Binding-site contacts:
Ligand atom N9 contacts residue PRO421 of chain 6.A at 4.4 Å.
Ligand atom C2 contacts residue GLY639 of chain 6.A at 3.1 Å.
Ligand atom C5 contacts residue PRO421 of chain 6.A at 4.1 Å (hydrophobic).
Ligand atom N1 contacts residue VAL420 of chain 6.A at 3.7 Å.
Ligand atom C3' contacts residue HIS630 of chain 6.A at 4.4 Å.
Ligand atom O1P contacts residue LYS641 of chain 5.A at 4.0 Å.
Ligand atom N1 contacts residue PHE638 of chain 6.A at 4.3 Å.
Ligand atom N6 contacts residue GLY639 of chain 6.A at 3.6 Å (h-bond).
Ligand atom C2 contacts residue PRO631 of chain 6.A at 3.3 Å (hydrophobic).
Ligand atom C8 contacts residue PRO421 of chain 6.A at 4.3 Å (hydrophobic).
Ligand atom N7 contacts residue SER632 of chain 6.A at 4.1 Å.
Ligand atom O2P contacts residue ASP626 of chain 5.A at 4.2 Å.
Ligand atom C8 contacts residue HIS630 of chain 6.A at 3.3 Å.
Ligand atom N3 contacts residue GLY639 of chain 6.A at 4.3 Å.
Ligand atom C2 contacts residue PRO421 of chain 6.A at 4.5 Å (hydrophobic).
Ligand atom N7 contacts residue PRO421 of chain 6.A at 4.2 Å.
Ligand atom C4 contacts residue PRO631 of chain 6.A at 4.0 Å (hydrophobic).
Ligand atom C6 contacts residue PRO421 of chain 6.A at 4.1 Å (hydrophobic).
Ligand atom N7 contacts residue ASN609 of chain 6.A at 3.8 Å.
Ligand atom C2 contacts residue VAL420 of chain 6.A at 4.3 Å (hydrophobic).
Ligand atom C6 contacts residue SER632 of chain 6.A at 3.9 Å.
Ligand atom C4 contacts residue PRO421 of chain 6.A at 4.3 Å (hydrophobic).
Ligand atom N6 contacts residue VAL420 of chain 6.A at 4.0 Å.
Ligand atom N6 contacts residue GLY637 of chain 6.A at 3.7 Å.
Ligand atom N1 contacts residue PRO421 of chain 6.A at 4.3 Å.
Ligand atom N6 contacts residue PHE638 of chain 6.A at 3.9 Å.
Ligand atom C1' contacts residue PRO631 of chain 6.A at 4.3 Å (hydrophobic).
Ligand atom N1 contacts residue GLY639 of chain 6.A at 3.1 Å (h-bond).
Ligand atom C6 contacts residue VAL420 of chain 6.A at 4.0 Å (hydrophobic).
Ligand atom N1 contacts residue PRO631 of chain 6.A at 3.5 Å (h-bond).
Ligand atom C5 contacts residue PRO631 of chain 6.A at 4.2 Å (hydrophobic).
Ligand atom C2' contacts residue HIS630 of chain 6.A at 3.2 Å.
Ligand atom C5 contacts residue SER632 of chain 6.A at 4.1 Å.
Ligand atom C6 contacts residue PRO631 of chain 6.A at 3.9 Å (hydrophobic).
Ligand atom N6 contacts residue SER632 of chain 6.A at 3.3 Å (h-bond).
Ligand atom C1' contacts residue HIS630 of chain 6.A at 4.0 Å.
Ligand atom C6 contacts residue GLY639 of chain 6.A at 3.8 Å.
Ligand atom N3 contacts residue PRO631 of chain 6.A at 3.6 Å.
Ligand atom N7 contacts residue HIS630 of chain 6.A at 4.1 Å.
Ligand atom N9 contacts residue HIS630 of chain 6.A at 4.2 Å.

Sequence of chain 5.A:
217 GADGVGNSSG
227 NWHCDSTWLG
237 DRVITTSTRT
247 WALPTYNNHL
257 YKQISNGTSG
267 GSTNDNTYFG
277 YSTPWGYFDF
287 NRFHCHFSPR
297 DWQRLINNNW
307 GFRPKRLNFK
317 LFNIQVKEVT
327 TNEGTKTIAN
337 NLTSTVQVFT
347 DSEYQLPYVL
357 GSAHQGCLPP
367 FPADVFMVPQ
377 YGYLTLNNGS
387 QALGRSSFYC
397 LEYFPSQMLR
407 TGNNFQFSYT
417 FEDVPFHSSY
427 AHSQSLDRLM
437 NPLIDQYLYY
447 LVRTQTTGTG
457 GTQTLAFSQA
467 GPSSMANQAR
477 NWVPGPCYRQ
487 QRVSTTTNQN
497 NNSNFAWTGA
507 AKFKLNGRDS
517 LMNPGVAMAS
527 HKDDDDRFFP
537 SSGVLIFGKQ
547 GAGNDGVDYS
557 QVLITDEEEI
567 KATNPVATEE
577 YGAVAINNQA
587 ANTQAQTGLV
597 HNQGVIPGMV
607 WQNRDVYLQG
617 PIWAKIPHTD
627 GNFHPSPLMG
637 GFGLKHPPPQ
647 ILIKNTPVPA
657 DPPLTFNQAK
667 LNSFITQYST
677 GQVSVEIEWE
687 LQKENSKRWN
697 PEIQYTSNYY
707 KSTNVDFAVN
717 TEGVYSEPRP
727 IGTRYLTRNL

Sequence of chain 6.A:
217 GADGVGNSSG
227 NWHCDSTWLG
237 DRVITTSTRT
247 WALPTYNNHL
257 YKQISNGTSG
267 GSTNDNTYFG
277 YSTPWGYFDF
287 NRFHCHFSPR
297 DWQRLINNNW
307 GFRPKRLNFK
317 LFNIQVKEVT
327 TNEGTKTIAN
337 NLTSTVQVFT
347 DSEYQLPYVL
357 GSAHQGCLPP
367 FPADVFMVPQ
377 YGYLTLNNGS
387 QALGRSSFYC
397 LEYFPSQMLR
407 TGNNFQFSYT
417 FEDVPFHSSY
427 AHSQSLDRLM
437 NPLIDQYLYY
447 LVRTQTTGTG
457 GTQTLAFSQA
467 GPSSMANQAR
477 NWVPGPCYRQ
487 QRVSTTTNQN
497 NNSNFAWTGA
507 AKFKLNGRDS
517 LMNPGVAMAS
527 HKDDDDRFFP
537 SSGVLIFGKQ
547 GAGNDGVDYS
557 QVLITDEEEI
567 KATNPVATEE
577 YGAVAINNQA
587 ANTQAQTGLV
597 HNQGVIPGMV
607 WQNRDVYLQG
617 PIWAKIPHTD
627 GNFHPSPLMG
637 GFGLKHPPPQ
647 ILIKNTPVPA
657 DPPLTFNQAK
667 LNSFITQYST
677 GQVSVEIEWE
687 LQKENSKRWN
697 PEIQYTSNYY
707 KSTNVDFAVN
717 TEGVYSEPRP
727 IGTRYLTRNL

This small molecule binds to this protein.
Small molecule (SMILES): Nc1ncnc2c1ncn2[C@H]1C[C@H](O)[C@@H](COP(=O)(O)O)O1